Sequence of chain 1.D:
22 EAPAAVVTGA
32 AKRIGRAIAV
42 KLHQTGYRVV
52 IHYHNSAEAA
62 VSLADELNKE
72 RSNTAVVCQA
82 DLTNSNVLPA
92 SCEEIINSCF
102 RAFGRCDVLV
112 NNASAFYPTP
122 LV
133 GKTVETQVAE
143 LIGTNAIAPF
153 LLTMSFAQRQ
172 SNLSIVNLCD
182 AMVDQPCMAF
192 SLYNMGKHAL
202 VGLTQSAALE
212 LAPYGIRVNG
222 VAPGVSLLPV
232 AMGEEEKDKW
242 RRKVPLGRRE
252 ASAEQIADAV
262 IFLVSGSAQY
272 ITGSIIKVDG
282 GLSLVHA

Binding-site contacts:
Ligand atom CAM contacts residue GLY225 of chain 1.A at 4.0 Å.
Ligand atom CAH contacts residue TYR194 of chain 1.A at 3.7 Å (hydrophobic).
Ligand atom CLAC contacts residue TRP241 of chain 1.A at 3.2 Å.
Ligand atom CLAB contacts residue TRP241 of chain 1.A at 3.9 Å.
Ligand atom CAE contacts residue PHE117 of chain 1.A at 3.5 Å (hydrophobic).
Ligand atom NAA contacts residue GLY225 of chain 1.A at 2.9 Å (h-bond).
Ligand atom CAJ contacts residue LEU283 of chain 1.A at 4.1 Å (hydrophobic).
Ligand atom CAI contacts residue CYS188 of chain 1.A at 3.5 Å (hydrophobic).
Ligand atom CAG contacts residue CYS188 of chain 1.A at 4.1 Å (hydrophobic).
Ligand atom CLAC contacts residue VAL226 of chain 1.A at 4.0 Å.
Ligand atom CAP contacts residue GLY225 of chain 1.A at 3.8 Å.
Ligand atom CAJ contacts residue VAL226 of chain 1.A at 3.7 Å (hydrophobic).
Ligand atom CLAC contacts residue LEU283 of chain 1.A at 3.8 Å.
Ligand atom CAO contacts residue TRP241 of chain 1.A at 3.8 Å (hydrophobic).
Ligand atom CAQ contacts residue ASP181 of chain 1.A at 3.8 Å.
Ligand atom CAH contacts residue PHE117 of chain 1.A at 3.9 Å (hydrophobic).
Ligand atom NAA contacts residue ASP181 of chain 1.A at 2.7 Å (salt-bridge).
Ligand atom CAI contacts residue PHE117 of chain 1.A at 3.9 Å (hydrophobic).
Ligand atom CAN contacts residue LEU283 of chain 1.A at 4.0 Å (hydrophobic).
Ligand atom CAP contacts residue ASP181 of chain 1.A at 3.4 Å.
Ligand atom NAA contacts residue NAP1 of chain 1.E at 3.7 Å.
Ligand atom CAN contacts residue TRP241 of chain 1.A at 3.9 Å (hydrophobic).
Ligand atom NAS contacts residue GLY225 of chain 1.A at 4.1 Å.
Ligand atom CLAB contacts residue LYS244 of chain 1.A at 3.6 Å.
Ligand atom CAH contacts residue CYS188 of chain 1.A at 4.1 Å (hydrophobic).
Ligand atom CAR contacts residue CYS188 of chain 1.A at 3.9 Å (hydrophobic).
Ligand atom NAL contacts residue ASP181 of chain 1.A at 2.7 Å (salt-bridge).
Ligand atom CAG contacts residue HIS287 of chain 1.D at 4.0 Å.
Ligand atom CLAB contacts residue ALA288 of chain 1.D at 3.4 Å.
Ligand atom CAO contacts residue LEU283 of chain 1.A at 3.7 Å (hydrophobic).
Ligand atom CAE contacts residue CYS188 of chain 1.A at 3.4 Å (hydrophobic).
Ligand atom CAD contacts residue CYS188 of chain 1.A at 3.5 Å (hydrophobic).
Ligand atom CAG contacts residue MET183 of chain 1.A at 4.0 Å (hydrophobic).
Ligand atom CAD contacts residue PHE117 of chain 1.A at 3.5 Å (hydrophobic).
Ligand atom CAD contacts residue PHE191 of chain 1.A at 3.6 Å (hydrophobic).
Ligand atom CLAB contacts residue HIS287 of chain 1.D at 3.5 Å.
Ligand atom CAK contacts residue GLY225 of chain 1.A at 3.5 Å.
Ligand atom CAF contacts residue CYS188 of chain 1.A at 3.8 Å (hydrophobic).
Ligand atom CAF contacts residue MET183 of chain 1.A at 4.1 Å (hydrophobic).
Ligand atom NAA contacts residue MET183 of chain 1.A at 3.4 Å.

Sequence of chain 1.A:
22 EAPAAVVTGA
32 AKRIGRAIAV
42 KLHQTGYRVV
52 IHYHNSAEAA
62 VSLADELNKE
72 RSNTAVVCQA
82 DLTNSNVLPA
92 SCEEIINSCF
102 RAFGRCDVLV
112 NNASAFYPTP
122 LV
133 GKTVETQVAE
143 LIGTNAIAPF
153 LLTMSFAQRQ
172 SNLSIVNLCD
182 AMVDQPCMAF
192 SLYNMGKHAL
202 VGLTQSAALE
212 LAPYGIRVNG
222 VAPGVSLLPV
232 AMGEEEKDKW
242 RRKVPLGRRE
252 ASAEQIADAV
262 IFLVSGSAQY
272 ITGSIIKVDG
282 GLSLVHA

This protein binds this small molecule.
Small molecule (SMILES): Nc1nc2ccccc2n1Cc1ccc(Cl)c(Cl)c1